Binding-site contacts:
Ligand atom C8 contacts residue ASN373 of chain 1.A at 4.2 Å.
Ligand atom O7 contacts residue SER346 of chain 1.A at 2.9 Å (h-bond).
Ligand atom C1 contacts residue ASN373 of chain 1.A at 1.4 Å.
Ligand atom C8 contacts residue LEU345 of chain 1.A at 3.5 Å (hydrophobic).
Ligand atom C4 contacts residue ASN373 of chain 1.A at 4.1 Å.
Ligand atom O7 contacts residue LEU345 of chain 1.A at 4.2 Å.
Ligand atom O7 contacts residue ASN373 of chain 1.A at 3.2 Å (h-bond).
Ligand atom C7 contacts residue ASN373 of chain 1.A at 3.1 Å.
Ligand atom N2 contacts residue ASN373 of chain 1.A at 2.7 Å (h-bond).
Ligand atom C7 contacts residue SER346 of chain 1.A at 3.9 Å.
Ligand atom C8 contacts residue PRO372 of chain 1.A at 3.9 Å (hydrophobic).
Ligand atom C3 contacts residue ASN373 of chain 1.A at 3.7 Å.
Ligand atom C5 contacts residue ASN373 of chain 1.A at 3.6 Å.
Ligand atom O5 contacts residue ARG348 of chain 1.A at 4.1 Å.
Ligand atom C2 contacts residue ASN373 of chain 1.A at 2.3 Å.
Ligand atom C7 contacts residue LEU345 of chain 1.A at 4.2 Å (hydrophobic).
Ligand atom O5 contacts residue ASN373 of chain 1.A at 2.4 Å (h-bond).
Ligand atom C8 contacts residue SER346 of chain 1.A at 4.2 Å.

Sequence of chain 1.A:
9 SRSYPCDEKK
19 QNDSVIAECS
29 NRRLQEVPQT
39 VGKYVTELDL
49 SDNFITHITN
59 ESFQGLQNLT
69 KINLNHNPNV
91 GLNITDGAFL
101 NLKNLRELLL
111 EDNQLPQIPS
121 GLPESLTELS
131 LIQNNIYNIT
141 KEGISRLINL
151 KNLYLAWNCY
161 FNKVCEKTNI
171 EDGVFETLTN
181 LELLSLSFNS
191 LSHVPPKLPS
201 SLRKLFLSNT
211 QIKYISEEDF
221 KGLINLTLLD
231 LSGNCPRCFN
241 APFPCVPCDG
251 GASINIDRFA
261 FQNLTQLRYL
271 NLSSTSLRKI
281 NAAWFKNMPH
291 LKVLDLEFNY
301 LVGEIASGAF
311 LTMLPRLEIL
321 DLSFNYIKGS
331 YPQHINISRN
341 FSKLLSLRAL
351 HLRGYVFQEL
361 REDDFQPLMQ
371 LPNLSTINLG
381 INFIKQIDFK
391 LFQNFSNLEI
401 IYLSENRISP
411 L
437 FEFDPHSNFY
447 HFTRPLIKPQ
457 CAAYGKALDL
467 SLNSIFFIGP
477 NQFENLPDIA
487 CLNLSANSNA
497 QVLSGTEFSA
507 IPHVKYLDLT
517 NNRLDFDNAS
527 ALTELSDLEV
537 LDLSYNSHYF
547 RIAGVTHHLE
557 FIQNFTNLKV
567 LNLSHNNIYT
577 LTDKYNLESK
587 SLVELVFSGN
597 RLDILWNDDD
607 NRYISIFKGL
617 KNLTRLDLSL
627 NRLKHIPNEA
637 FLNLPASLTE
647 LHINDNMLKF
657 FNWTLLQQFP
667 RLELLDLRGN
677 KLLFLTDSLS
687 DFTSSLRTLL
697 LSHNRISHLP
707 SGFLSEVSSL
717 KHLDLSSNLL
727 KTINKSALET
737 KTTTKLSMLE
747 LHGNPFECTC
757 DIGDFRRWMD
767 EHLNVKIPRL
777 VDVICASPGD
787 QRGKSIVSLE

A protein and the small-molecule ligand that binds it are described below.
Small molecule (SMILES): CC(=O)N[C@@H]1[C@@H](O)[C@H](O)[C@@H](CO)O[C@H]1O